This protein binds this small molecule.
Small molecule (SMILES): Nc1nc2c(ncn2[C@@H]2O[C@H](CO[P](=O)(O)O[P](=O)(O)NP(=O)(O)O)[C@@H](O)[C@H]2O)c(=O)[nH]1

Sequence of chain 1.C:
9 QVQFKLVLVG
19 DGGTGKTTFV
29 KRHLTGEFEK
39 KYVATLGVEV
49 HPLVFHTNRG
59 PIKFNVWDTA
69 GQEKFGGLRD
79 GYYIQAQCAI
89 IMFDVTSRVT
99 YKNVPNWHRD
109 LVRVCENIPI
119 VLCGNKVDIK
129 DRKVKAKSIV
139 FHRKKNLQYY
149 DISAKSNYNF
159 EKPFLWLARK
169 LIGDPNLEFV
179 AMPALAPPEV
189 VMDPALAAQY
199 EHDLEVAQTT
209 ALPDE

Binding-site contacts:
Ligand atom PB contacts residue MG1 of chain 1.P at 3.4 Å.
Ligand atom O6 contacts residue ASN123 of chain 1.C at 3.3 Å (h-bond).
Ligand atom O4' contacts residue LYS124 of chain 1.C at 3.3 Å (salt-bridge).
Ligand atom O1A contacts residue THR25 of chain 1.C at 3.1 Å (h-bond).
Ligand atom C2' contacts residue THR26 of chain 1.C at 3.4 Å.
Ligand atom O3G contacts residue GLY69 of chain 1.C at 2.8 Å (h-bond).
Ligand atom O1B contacts residue LYS24 of chain 1.C at 2.9 Å (salt-bridge).
Ligand atom C2' contacts residue GLU37 of chain 1.C at 3.4 Å.
Ligand atom O6 contacts residue LYS153 of chain 1.C at 3.1 Å (salt-bridge).
Ligand atom O2G contacts residue THR43 of chain 1.C at 2.8 Å (h-bond).
Ligand atom O1A contacts residue THR26 of chain 1.C at 2.7 Å (h-bond).
Ligand atom O6 contacts residue ALA152 of chain 1.C at 2.8 Å (h-bond).
Ligand atom N7 contacts residue ASN123 of chain 1.C at 3.2 Å (h-bond).
Ligand atom O2B contacts residue THR25 of chain 1.C at 3.0 Å (h-bond).
Ligand atom N3B contacts residue MG1 of chain 1.P at 3.5 Å.
Ligand atom O1G contacts residue TYR40 of chain 1.C at 2.7 Å (h-bond).
Ligand atom O2A contacts residue TYR40 of chain 1.C at 3.3 Å.
Ligand atom N3B contacts residue GLY21 of chain 1.C at 3.1 Å (h-bond).
Ligand atom O2G contacts residue MG1 of chain 1.P at 2.1 Å.
Ligand atom N2 contacts residue ASP126 of chain 1.C at 3.0 Å (salt-bridge).
Ligand atom O6 contacts residue ASP126 of chain 1.C at 3.3 Å (salt-bridge).
Ligand atom O1A contacts residue GLY23 of chain 1.C at 3.2 Å.
Ligand atom O3G contacts residue LYS24 of chain 1.C at 2.6 Å (salt-bridge).
Ligand atom PG contacts residue MG1 of chain 1.P at 3.3 Å.
Ligand atom O5' contacts residue THR26 of chain 1.C at 3.1 Å (h-bond).
Ligand atom PA contacts residue THR26 of chain 1.C at 3.4 Å.
Ligand atom C6 contacts residue ASP126 of chain 1.C at 3.5 Å.
Ligand atom N1 contacts residue LYS153 of chain 1.C at 3.5 Å.
Ligand atom O2B contacts residue MG1 of chain 1.P at 2.2 Å.
Ligand atom O3' contacts residue LYS38 of chain 1.C at 2.9 Å (salt-bridge).
Ligand atom O1B contacts residue GLY21 of chain 1.C at 3.5 Å (h-bond).
Ligand atom O2' contacts residue GLU37 of chain 1.C at 2.6 Å (salt-bridge).
Ligand atom O1B contacts residue GLY23 of chain 1.C at 2.8 Å (h-bond).
Ligand atom O1B contacts residue THR22 of chain 1.C at 3.1 Å (h-bond).
Ligand atom O2' contacts residue LYS38 of chain 1.C at 3.4 Å (salt-bridge).
Ligand atom N3B contacts residue TYR40 of chain 1.C at 3.2 Å.
Ligand atom O3A contacts residue GLY23 of chain 1.C at 3.3 Å (h-bond).
Ligand atom O6 contacts residue SER151 of chain 1.C at 3.4 Å (h-bond).
Ligand atom N1 contacts residue ASP126 of chain 1.C at 2.8 Å (salt-bridge).
Ligand atom C5' contacts residue GLY21 of chain 1.C at 3.5 Å.